Binding-site contacts:
Ligand atom C15 contacts residue SER270 of chain 1.A at 3.9 Å.
Ligand atom C14 contacts residue SER269 of chain 1.A at 3.6 Å.
Ligand atom C1 contacts residue VAL311 of chain 1.A at 3.5 Å (hydrophobic).
Ligand atom C12 contacts residue PHE240 of chain 1.A at 3.5 Å (hydrophobic).
Ligand atom C15 contacts residue SER269 of chain 1.A at 3.5 Å.
Ligand atom N6 contacts residue VAL311 of chain 1.A at 3.8 Å.
Ligand atom C21 contacts residue PRO131 of chain 1.A at 3.4 Å (hydrophobic).
Ligand atom C16 contacts residue TYR313 of chain 1.A at 3.8 Å (hydrophobic).
Ligand atom O20 contacts residue SER141 of chain 1.A at 3.7 Å.
Ligand atom C9 contacts residue LEU144 of chain 1.A at 3.4 Å (hydrophobic).
Ligand atom CL1 contacts residue LEU144 of chain 1.A at 3.6 Å.
Ligand atom C14 contacts residue PHE240 of chain 1.A at 3.6 Å (hydrophobic).
Ligand atom C16 contacts residue VAL268 of chain 1.A at 3.1 Å (hydrophobic).
Ligand atom C21 contacts residue SER141 of chain 1.A at 3.9 Å.
Ligand atom C15 contacts residue PHE240 of chain 1.A at 3.6 Å (hydrophobic).
Ligand atom N11 contacts residue LEU144 of chain 1.A at 3.8 Å.
Ligand atom C8 contacts residue LEU144 of chain 1.A at 3.3 Å (hydrophobic).
Ligand atom C7 contacts residue PHE132 of chain 1.A at 3.6 Å (hydrophobic).
Ligand atom CL2 contacts residue SER270 of chain 1.A at 3.9 Å.
Ligand atom C22 contacts residue SER141 of chain 1.A at 3.9 Å.
Ligand atom C17 contacts residue TYR313 of chain 1.A at 3.9 Å (hydrophobic).
Ligand atom C17 contacts residue PHE240 of chain 1.A at 3.5 Å (hydrophobic).
Ligand atom C14 contacts residue SER270 of chain 1.A at 3.5 Å.
Ligand atom C7 contacts residue LEU144 of chain 1.A at 3.7 Å (hydrophobic).
Ligand atom C10 contacts residue LEU144 of chain 1.A at 3.9 Å (hydrophobic).
Ligand atom C22 contacts residue VAL145 of chain 1.A at 3.8 Å (hydrophobic).
Ligand atom C15 contacts residue VAL268 of chain 1.A at 3.5 Å (hydrophobic).
Ligand atom CL1 contacts residue TYR313 of chain 1.A at 3.9 Å.
Ligand atom C16 contacts residue PHE240 of chain 1.A at 3.4 Å (hydrophobic).
Ligand atom C4 contacts residue PHE132 of chain 1.A at 3.3 Å (hydrophobic).
Ligand atom C2 contacts residue VAL311 of chain 1.A at 3.9 Å (hydrophobic).
Ligand atom C3 contacts residue PHE132 of chain 1.A at 3.6 Å (hydrophobic).
Ligand atom CL2 contacts residue ASN242 of chain 1.A at 3.5 Å.
Ligand atom C5 contacts residue PHE132 of chain 1.A at 3.5 Å (hydrophobic).
Ligand atom C10 contacts residue SER312 of chain 1.A at 3.5 Å.
Ligand atom C13 contacts residue PHE240 of chain 1.A at 3.5 Å (hydrophobic).
Ligand atom C14 contacts residue VAL241 of chain 1.A at 3.8 Å (hydrophobic).
Ligand atom C21 contacts residue THR140 of chain 1.A at 3.9 Å.
Ligand atom CL1 contacts residue MET148 of chain 1.A at 3.9 Å.
Ligand atom CL2 contacts residue PHE132 of chain 1.A at 3.5 Å.

A small-molecule ligand and the protein it binds are described below.
Small molecule (SMILES): COc1ccnc2ccc(N(C)c3c(Cl)cccc3Cl)cc12

Sequence of chain 1.A:
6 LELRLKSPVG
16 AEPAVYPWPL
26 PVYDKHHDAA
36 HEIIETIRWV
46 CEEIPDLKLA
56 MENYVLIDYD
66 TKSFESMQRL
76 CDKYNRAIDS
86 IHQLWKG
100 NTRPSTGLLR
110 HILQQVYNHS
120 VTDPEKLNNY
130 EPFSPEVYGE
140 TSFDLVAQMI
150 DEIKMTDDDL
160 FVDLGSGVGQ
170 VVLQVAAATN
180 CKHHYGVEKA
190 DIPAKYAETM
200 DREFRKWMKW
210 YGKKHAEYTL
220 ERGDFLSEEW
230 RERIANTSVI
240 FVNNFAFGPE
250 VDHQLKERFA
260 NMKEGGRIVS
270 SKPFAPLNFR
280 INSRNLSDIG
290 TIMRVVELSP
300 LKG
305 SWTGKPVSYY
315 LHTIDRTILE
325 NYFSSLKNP